A small-molecule ligand and the protein it binds are described below.
Small molecule (SMILES): O[C@@](Cn1cnnn1)(c1ccc(F)cc1F)C(F)(F)c1ccc(-c2ccc(OC(F)(F)F)cc2)cn1

Sequence of chain 1.A:
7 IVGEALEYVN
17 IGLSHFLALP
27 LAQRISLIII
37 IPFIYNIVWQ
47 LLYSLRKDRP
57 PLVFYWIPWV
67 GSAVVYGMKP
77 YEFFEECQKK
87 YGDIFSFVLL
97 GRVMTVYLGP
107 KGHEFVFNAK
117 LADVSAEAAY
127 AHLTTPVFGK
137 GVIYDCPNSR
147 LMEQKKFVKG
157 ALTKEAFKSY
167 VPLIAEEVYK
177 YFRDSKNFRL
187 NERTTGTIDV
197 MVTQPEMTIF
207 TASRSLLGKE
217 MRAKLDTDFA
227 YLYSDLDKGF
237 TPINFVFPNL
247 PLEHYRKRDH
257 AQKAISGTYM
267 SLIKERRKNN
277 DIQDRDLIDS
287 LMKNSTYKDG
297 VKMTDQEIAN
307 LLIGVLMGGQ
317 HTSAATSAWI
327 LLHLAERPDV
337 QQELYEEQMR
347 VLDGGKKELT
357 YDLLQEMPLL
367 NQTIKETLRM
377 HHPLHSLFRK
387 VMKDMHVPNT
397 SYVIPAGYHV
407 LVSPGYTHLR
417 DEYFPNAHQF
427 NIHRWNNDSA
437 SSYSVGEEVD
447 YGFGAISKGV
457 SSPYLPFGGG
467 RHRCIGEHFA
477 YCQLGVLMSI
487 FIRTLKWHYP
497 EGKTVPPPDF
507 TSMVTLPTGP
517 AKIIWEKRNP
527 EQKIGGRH

Binding-site contacts:
Ligand atom F31 contacts residue PHE236 of chain 1.A at 3.5 Å.
Ligand atom F19 contacts residue THR130 of chain 1.A at 3.9 Å.
Ligand atom C8 contacts residue PHE384 of chain 1.A at 3.7 Å (hydrophobic).
Ligand atom F20 contacts residue THR130 of chain 1.A at 3.9 Å.
Ligand atom F3 contacts residue HIS381 of chain 1.A at 3.7 Å.
Ligand atom F1 contacts residue PHE384 of chain 1.A at 3.8 Å.
Ligand atom C15 contacts residue LEU129 of chain 1.A at 3.7 Å (hydrophobic).
Ligand atom C7 contacts residue PHE384 of chain 1.A at 3.4 Å (hydrophobic).
Ligand atom C16 contacts residue TYR126 of chain 1.A at 3.7 Å (hydrophobic).
Ligand atom C27 contacts residue LEU380 of chain 1.A at 3.9 Å (hydrophobic).
Ligand atom F3 contacts residue TYR72 of chain 1.A at 3.4 Å.
Ligand atom N14 contacts residue MET509 of chain 1.A at 3.7 Å.
Ligand atom C36 contacts residue HEM1 of chain 1.B at 3.8 Å.
Ligand atom F34 contacts residue ILE139 of chain 1.A at 3.6 Å.
Ligand atom C15 contacts residue TYR126 of chain 1.A at 3.6 Å (hydrophobic).
Ligand atom C8 contacts residue SER382 of chain 1.A at 3.4 Å.
Ligand atom F31 contacts residue GLY314 of chain 1.A at 3.3 Å.
Ligand atom C16 contacts residue LEU129 of chain 1.A at 3.8 Å (hydrophobic).
Ligand atom N24 contacts residue GLY314 of chain 1.A at 3.1 Å.
Ligand atom F19 contacts residue PHE236 of chain 1.A at 3.6 Å.
Ligand atom C36 contacts residue TYR140 of chain 1.A at 3.8 Å (hydrophobic).
Ligand atom N25 contacts residue GLY314 of chain 1.A at 3.2 Å (h-bond).
Ligand atom C13 contacts residue LEU380 of chain 1.A at 3.7 Å (hydrophobic).
Ligand atom N25 contacts residue THR318 of chain 1.A at 3.8 Å.
Ligand atom C32 contacts residue GLY310 of chain 1.A at 3.4 Å.
Ligand atom C7 contacts residue SER382 of chain 1.A at 3.6 Å.
Ligand atom C35 contacts residue HEM1 of chain 1.B at 3.8 Å.
Ligand atom F20 contacts residue TYR140 of chain 1.A at 3.4 Å.
Ligand atom O5 contacts residue HIS381 of chain 1.A at 3.2 Å.
Ligand atom C12 contacts residue LEU129 of chain 1.A at 3.8 Å (hydrophobic).
Ligand atom C27 contacts residue HEM1 of chain 1.B at 3.1 Å.
Ligand atom F4 contacts residue PRO238 of chain 1.A at 3.4 Å.
Ligand atom C13 contacts residue MET509 of chain 1.A at 3.7 Å (hydrophobic).
Ligand atom N25 contacts residue HEM1 of chain 1.B at 3.0 Å (h-bond).
Ligand atom C32 contacts residue PHE134 of chain 1.A at 3.8 Å (hydrophobic).
Ligand atom F31 contacts residue PHE134 of chain 1.A at 3.9 Å.
Ligand atom C9 contacts residue SER508 of chain 1.A at 3.9 Å.
Ligand atom C10 contacts residue MET509 of chain 1.A at 3.5 Å (hydrophobic).
Ligand atom N26 contacts residue HEM1 of chain 1.B at 2.1 Å.
Ligand atom F34 contacts residue GLY310 of chain 1.A at 3.8 Å.